Sequence of chain 1.A:
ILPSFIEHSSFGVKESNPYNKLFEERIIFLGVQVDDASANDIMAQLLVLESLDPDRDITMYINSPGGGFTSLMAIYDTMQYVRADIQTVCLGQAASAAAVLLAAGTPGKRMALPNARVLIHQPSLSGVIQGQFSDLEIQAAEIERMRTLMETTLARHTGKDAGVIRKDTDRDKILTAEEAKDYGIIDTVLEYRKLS

Binding-site contacts:
Ligand atom C contacts residue LEU139 of chain 1.A at 3.8 Å (hydrophobic).
Ligand atom C4 contacts residue MET164 of chain 1.A at 3.5 Å (hydrophobic).
Ligand atom C2 contacts residue GLY81 of chain 1.A at 3.3 Å.
Ligand atom C4 contacts residue SER110 of chain 1.A at 3.8 Å.
Ligand atom CG contacts residue PRO137 of chain 1.A at 3.8 Å (hydrophobic).
Ligand atom O contacts residue GLY82 of chain 1.A at 3.5 Å.
Ligand atom O1 contacts residue SER138 of chain 1.A at 3.0 Å (h-bond).
Ligand atom C contacts residue SER138 of chain 1.A at 3.5 Å.
Ligand atom C5 contacts residue MET164 of chain 1.A at 3.0 Å (hydrophobic).
Ligand atom O contacts residue PHE83 of chain 1.A at 3.2 Å (h-bond).
Ligand atom CG contacts residue SER138 of chain 1.A at 3.1 Å.
Ligand atom CD1 contacts residue ILE157 of chain 1.A at 3.6 Å (hydrophobic).
Ligand atom C3 contacts residue ALA111 of chain 1.A at 3.5 Å (hydrophobic).
Ligand atom CD2 contacts residue PHE83 of chain 1.A at 3.7 Å (hydrophobic).
Ligand atom C6 contacts residue SER110 of chain 1.A at 3.3 Å.
Ligand atom C4 contacts residue ALA111 of chain 1.A at 3.2 Å (hydrophobic).
Ligand atom CB contacts residue SER138 of chain 1.A at 3.3 Å.
Ligand atom C contacts residue PRO137 of chain 1.A at 4.0 Å (hydrophobic).
Ligand atom CD1 contacts residue SER138 of chain 1.A at 3.7 Å.
Ligand atom N contacts residue GLY81 of chain 1.A at 3.0 Å (h-bond).
Ligand atom N contacts residue SER138 of chain 1.A at 2.8 Å (h-bond).
Ligand atom C3 contacts residue PHE83 of chain 1.A at 3.7 Å (hydrophobic).
Ligand atom C1 contacts residue GLY81 of chain 1.A at 3.7 Å.
Ligand atom C contacts residue GLY81 of chain 1.A at 3.8 Å.
Ligand atom O contacts residue GLY81 of chain 1.A at 4.0 Å.
Ligand atom C1 contacts residue SER110 of chain 1.A at 4.0 Å.
Ligand atom CA contacts residue SER138 of chain 1.A at 3.6 Å.
Ligand atom C5 contacts residue SER110 of chain 1.A at 3.4 Å.
Ligand atom CA contacts residue GLY81 of chain 1.A at 4.0 Å.
Ligand atom CB contacts residue LEU139 of chain 1.A at 3.9 Å (hydrophobic).
Ligand atom CD2 contacts residue GLN47 of chain 1.A at 3.5 Å.
Ligand atom C6 contacts residue MET164 of chain 1.A at 3.6 Å (hydrophobic).
Ligand atom C2 contacts residue PHE83 of chain 1.A at 3.7 Å (hydrophobic).
Ligand atom CD1 contacts residue PRO137 of chain 1.A at 3.7 Å (hydrophobic).
Ligand atom C5 contacts residue ALA111 of chain 1.A at 3.5 Å (hydrophobic).
Ligand atom CD2 contacts residue PRO137 of chain 1.A at 3.8 Å (hydrophobic).
Ligand atom O1 contacts residue PRO137 of chain 1.A at 3.0 Å.
Ligand atom C3 contacts residue GLY81 of chain 1.A at 4.0 Å.
Ligand atom CB contacts residue GLY81 of chain 1.A at 3.9 Å.
Ligand atom OXT contacts residue LEU139 of chain 1.A at 3.3 Å.

A protein and the small-molecule ligand that binds it are described below.
Small molecule (SMILES): CC(C)C[C@H](NC(=O)[C@H](CC(C)C)NC(=O)c1ccccc1)C(=O)O